This protein binds this small molecule.
Small molecule (SMILES): C[C@]12CC[C@H]3c4ccc(OS(=O)(=O)O)cc4CC[C@@H]3[C@@H]1CCC2=O

Binding-site contacts:
Ligand atom O24 contacts residue LEU545 of chain 1.A at 4.0 Å.
Ligand atom O24 contacts residue TYR425 of chain 1.A at 3.7 Å.
Ligand atom O22 contacts residue TYR422 of chain 1.A at 3.7 Å.
Ligand atom O22 contacts residue ALA355 of chain 1.A at 3.2 Å.
Ligand atom C17 contacts residue GLN541 of chain 1.A at 3.4 Å.
Ligand atom C03 contacts residue ILE383 of chain 1.A at 3.6 Å (hydrophobic).
Ligand atom C14 contacts residue PHE356 of chain 1.A at 4.0 Å (hydrophobic).
Ligand atom C03 contacts residue ILE46 of chain 1.A at 4.0 Å (hydrophobic).
Ligand atom C18 contacts residue PHE356 of chain 1.A at 4.0 Å (hydrophobic).
Ligand atom O11 contacts residue ILE46 of chain 1.A at 3.4 Å.
Ligand atom O20 contacts residue PHE356 of chain 1.A at 4.0 Å.
Ligand atom C19 contacts residue PHE356 of chain 1.A at 4.0 Å (hydrophobic).
Ligand atom C16 contacts residue LEU378 of chain 1.A at 3.9 Å (hydrophobic).
Ligand atom C17 contacts residue PHE356 of chain 1.A at 4.0 Å (hydrophobic).
Ligand atom C17 contacts residue LEU378 of chain 1.A at 4.2 Å (hydrophobic).
Ligand atom C04 contacts residue PHE356 of chain 1.A at 3.6 Å (hydrophobic).
Ligand atom C15 contacts residue PHE356 of chain 1.A at 3.8 Å (hydrophobic).
Ligand atom C05 contacts residue PHE356 of chain 1.A at 4.2 Å (hydrophobic).
Ligand atom C03 contacts residue PHE224 of chain 1.A at 3.9 Å (hydrophobic).
Ligand atom O23 contacts residue LEU545 of chain 1.A at 3.9 Å.
Ligand atom C16 contacts residue PHE356 of chain 1.A at 3.5 Å (hydrophobic).
Ligand atom C02 contacts residue ILE383 of chain 1.A at 4.1 Å (hydrophobic).
Ligand atom C18 contacts residue GLN541 of chain 1.A at 4.2 Å.
Ligand atom C12 contacts residue PHE386 of chain 1.A at 4.2 Å (hydrophobic).
Ligand atom S21 contacts residue ALA355 of chain 1.A at 4.0 Å.
Ligand atom O11 contacts residue ILE383 of chain 1.A at 4.1 Å.
Ligand atom O24 contacts residue GLN541 of chain 1.A at 3.5 Å (h-bond).
Ligand atom C16 contacts residue GLN541 of chain 1.A at 4.0 Å.
Ligand atom C01 contacts residue PHE386 of chain 1.A at 3.7 Å (hydrophobic).
Ligand atom C12 contacts residue LEU545 of chain 1.A at 4.0 Å (hydrophobic).
Ligand atom C13 contacts residue LEU545 of chain 1.A at 3.6 Å (hydrophobic).
Ligand atom C19 contacts residue LEU545 of chain 1.A at 4.3 Å (hydrophobic).
Ligand atom O23 contacts residue ASN544 of chain 1.A at 3.7 Å.
Ligand atom O11 contacts residue PRO220 of chain 1.A at 3.4 Å.
Ligand atom C17 contacts residue VAL359 of chain 1.A at 4.2 Å (hydrophobic).
Ligand atom O20 contacts residue ALA355 of chain 1.A at 3.7 Å.
Ligand atom C10 contacts residue ILE46 of chain 1.A at 3.8 Å (hydrophobic).
Ligand atom C14 contacts residue LEU545 of chain 1.A at 3.9 Å (hydrophobic).
Ligand atom C04 contacts residue PHE224 of chain 1.A at 4.1 Å (hydrophobic).
Ligand atom C01 contacts residue ILE383 of chain 1.A at 3.7 Å (hydrophobic).

Sequence of chain 1.A:
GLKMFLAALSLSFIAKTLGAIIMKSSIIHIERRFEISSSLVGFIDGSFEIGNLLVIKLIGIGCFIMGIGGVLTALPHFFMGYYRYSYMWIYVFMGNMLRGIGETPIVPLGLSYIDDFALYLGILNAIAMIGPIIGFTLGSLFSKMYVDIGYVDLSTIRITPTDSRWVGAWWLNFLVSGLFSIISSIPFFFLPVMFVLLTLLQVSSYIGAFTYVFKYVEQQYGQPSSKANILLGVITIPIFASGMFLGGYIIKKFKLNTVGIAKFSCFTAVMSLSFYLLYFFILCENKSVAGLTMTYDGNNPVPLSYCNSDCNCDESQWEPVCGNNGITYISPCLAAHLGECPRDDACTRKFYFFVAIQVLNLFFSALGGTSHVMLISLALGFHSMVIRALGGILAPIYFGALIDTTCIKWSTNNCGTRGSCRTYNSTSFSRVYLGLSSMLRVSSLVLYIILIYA